This protein binds this small molecule.
Small molecule (SMILES): CC(=O)N[C@@H]1[C@@H](O)[C@H](O)[C@@H](CO)O[C@H]1O

Sequence of chain 1.B:
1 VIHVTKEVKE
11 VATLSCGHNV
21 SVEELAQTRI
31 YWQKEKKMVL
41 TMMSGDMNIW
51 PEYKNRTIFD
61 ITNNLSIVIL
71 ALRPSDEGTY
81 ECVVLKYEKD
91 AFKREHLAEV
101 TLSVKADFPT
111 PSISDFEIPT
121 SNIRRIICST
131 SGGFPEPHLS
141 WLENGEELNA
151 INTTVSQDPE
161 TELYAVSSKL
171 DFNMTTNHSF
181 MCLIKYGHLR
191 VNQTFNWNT

Binding-site contacts:
Ligand atom O5 contacts residue ASN19 of chain 1.B at 2.9 Å (h-bond).
Ligand atom C2 contacts residue ASN19 of chain 1.B at 3.5 Å.
Ligand atom C1 contacts residue ASN19 of chain 1.B at 2.8 Å.
Ligand atom O6 contacts residue ASN64 of chain 1.B at 3.9 Å.
Ligand atom O7 contacts residue THR62 of chain 1.B at 4.1 Å.
Ligand atom N2 contacts residue ASN19 of chain 1.B at 4.1 Å.
Ligand atom C5 contacts residue ASN64 of chain 1.B at 4.2 Å.
Ligand atom C6 contacts residue ASN64 of chain 1.B at 3.7 Å.
Ligand atom O5 contacts residue ASN64 of chain 1.B at 3.6 Å (h-bond).
Ligand atom C5 contacts residue ASN19 of chain 1.B at 4.3 Å.
Ligand atom C7 contacts residue THR62 of chain 1.B at 4.2 Å.